Sequence of chain 3.I:
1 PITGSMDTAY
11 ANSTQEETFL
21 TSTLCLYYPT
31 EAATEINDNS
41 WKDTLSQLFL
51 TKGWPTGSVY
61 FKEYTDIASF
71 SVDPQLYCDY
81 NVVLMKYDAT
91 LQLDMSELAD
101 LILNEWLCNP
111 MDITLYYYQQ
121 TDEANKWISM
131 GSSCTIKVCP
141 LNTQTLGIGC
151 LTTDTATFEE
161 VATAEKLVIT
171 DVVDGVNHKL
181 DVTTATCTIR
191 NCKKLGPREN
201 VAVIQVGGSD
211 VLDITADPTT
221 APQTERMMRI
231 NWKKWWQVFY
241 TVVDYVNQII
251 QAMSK

A small-molecule ligand and the protein it binds are described below.
Small molecule (SMILES): CC(=O)N[C@H]1[C@H](O[C@H]2[C@H](O)[C@@H](NC(C)=O)CO[C@@H]2CO)O[C@H](CO)[C@@H](O)[C@@H]1O

Binding-site contacts:
Ligand atom C2 contacts residue ASN12 of chain 3.I at 3.2 Å.
Ligand atom C1 contacts residue ASN12 of chain 3.I at 2.1 Å.
Ligand atom O5 contacts residue ASN12 of chain 3.I at 2.6 Å (h-bond).
Ligand atom N2 contacts residue ASN12 of chain 3.I at 3.8 Å.
Ligand atom C7 contacts residue ASN12 of chain 3.I at 3.9 Å.
Ligand atom C5 contacts residue ASN12 of chain 3.I at 4.0 Å.
Ligand atom O7 contacts residue ASN12 of chain 3.I at 3.7 Å.